Binding-site contacts:
Ligand atom CZ contacts residue GLN1063 of chain 2.OA at 4.1 Å.
Ligand atom CG contacts residue ALA1120 of chain 2.OA at 4.4 Å (hydrophobic).
Ligand atom CG contacts residue ASN1072 of chain 2.OA at 4.2 Å.
Ligand atom OH contacts residue GLN1063 of chain 2.OA at 3.7 Å.
Ligand atom O contacts residue HIS1126 of chain 2.OA at 3.3 Å (h-bond).
Ligand atom CE2 contacts residue GLN1063 of chain 2.OA at 3.3 Å.
Ligand atom CD1 contacts residue PHE1125 of chain 2.OA at 3.6 Å (hydrophobic).
Ligand atom CA contacts residue HIS1126 of chain 2.OA at 4.3 Å.
Ligand atom SD contacts residue ASN1072 of chain 2.OA at 3.7 Å.
Ligand atom OH contacts residue HIS1068 of chain 2.OA at 3.8 Å.
Ligand atom CB contacts residue THR1121 of chain 2.OA at 3.3 Å.
Ligand atom CG2 contacts residue GLN1063 of chain 2.OA at 3.3 Å.
Ligand atom CD1 contacts residue GLN1063 of chain 2.OA at 3.8 Å.
Ligand atom CD2 contacts residue THR1121 of chain 2.OA at 4.3 Å.
Ligand atom CD1 contacts residue ALA1120 of chain 2.OA at 4.3 Å (hydrophobic).
Ligand atom CD2 contacts residue LEU1129 of chain 2.OA at 4.2 Å (hydrophobic).
Ligand atom CD2 contacts residue GLN1063 of chain 2.OA at 3.6 Å.
Ligand atom CG contacts residue THR1121 of chain 2.OA at 3.3 Å.
Ligand atom CB contacts residue GLN1063 of chain 2.OA at 4.5 Å.
Ligand atom C contacts residue GLN1063 of chain 2.OA at 3.9 Å.
Ligand atom O contacts residue GLN1063 of chain 2.OA at 2.9 Å (h-bond).
Ligand atom CG contacts residue HIS1126 of chain 2.OA at 4.3 Å.
Ligand atom C contacts residue VAL1202 of chain 2.OA at 4.2 Å (hydrophobic).
Ligand atom CE2 contacts residue ASN1072 of chain 2.OA at 4.4 Å.
Ligand atom CD2 contacts residue THR1121 of chain 2.OA at 4.0 Å.
Ligand atom CD2 contacts residue PHE1125 of chain 2.OA at 4.2 Å (hydrophobic).
Ligand atom O contacts residue THR1121 of chain 2.OA at 4.0 Å.
Ligand atom CD1 contacts residue THR1121 of chain 2.OA at 3.0 Å.
Ligand atom O contacts residue VAL1202 of chain 2.OA at 3.2 Å.
Ligand atom CA contacts residue GLN1063 of chain 2.OA at 4.3 Å.
Ligand atom CD1 contacts residue ASN1072 of chain 2.OA at 4.0 Å.
Ligand atom C contacts residue HIS1126 of chain 2.OA at 4.0 Å.
Ligand atom CD2 contacts residue HIS1126 of chain 2.OA at 3.4 Å.
Ligand atom CG contacts residue GLN1063 of chain 2.OA at 4.3 Å.
Ligand atom CE1 contacts residue THR1121 of chain 2.OA at 3.9 Å.
Ligand atom CE1 contacts residue ASN1072 of chain 2.OA at 3.3 Å.
Ligand atom CD2 contacts residue ALA1120 of chain 2.OA at 3.5 Å (hydrophobic).
Ligand atom OH contacts residue ASN1072 of chain 2.OA at 3.1 Å (h-bond).
Ligand atom CD1 contacts residue ASN1122 of chain 2.OA at 4.3 Å.
Ligand atom CZ contacts residue ASN1072 of chain 2.OA at 3.5 Å.

Sequence of chain 2.OA:
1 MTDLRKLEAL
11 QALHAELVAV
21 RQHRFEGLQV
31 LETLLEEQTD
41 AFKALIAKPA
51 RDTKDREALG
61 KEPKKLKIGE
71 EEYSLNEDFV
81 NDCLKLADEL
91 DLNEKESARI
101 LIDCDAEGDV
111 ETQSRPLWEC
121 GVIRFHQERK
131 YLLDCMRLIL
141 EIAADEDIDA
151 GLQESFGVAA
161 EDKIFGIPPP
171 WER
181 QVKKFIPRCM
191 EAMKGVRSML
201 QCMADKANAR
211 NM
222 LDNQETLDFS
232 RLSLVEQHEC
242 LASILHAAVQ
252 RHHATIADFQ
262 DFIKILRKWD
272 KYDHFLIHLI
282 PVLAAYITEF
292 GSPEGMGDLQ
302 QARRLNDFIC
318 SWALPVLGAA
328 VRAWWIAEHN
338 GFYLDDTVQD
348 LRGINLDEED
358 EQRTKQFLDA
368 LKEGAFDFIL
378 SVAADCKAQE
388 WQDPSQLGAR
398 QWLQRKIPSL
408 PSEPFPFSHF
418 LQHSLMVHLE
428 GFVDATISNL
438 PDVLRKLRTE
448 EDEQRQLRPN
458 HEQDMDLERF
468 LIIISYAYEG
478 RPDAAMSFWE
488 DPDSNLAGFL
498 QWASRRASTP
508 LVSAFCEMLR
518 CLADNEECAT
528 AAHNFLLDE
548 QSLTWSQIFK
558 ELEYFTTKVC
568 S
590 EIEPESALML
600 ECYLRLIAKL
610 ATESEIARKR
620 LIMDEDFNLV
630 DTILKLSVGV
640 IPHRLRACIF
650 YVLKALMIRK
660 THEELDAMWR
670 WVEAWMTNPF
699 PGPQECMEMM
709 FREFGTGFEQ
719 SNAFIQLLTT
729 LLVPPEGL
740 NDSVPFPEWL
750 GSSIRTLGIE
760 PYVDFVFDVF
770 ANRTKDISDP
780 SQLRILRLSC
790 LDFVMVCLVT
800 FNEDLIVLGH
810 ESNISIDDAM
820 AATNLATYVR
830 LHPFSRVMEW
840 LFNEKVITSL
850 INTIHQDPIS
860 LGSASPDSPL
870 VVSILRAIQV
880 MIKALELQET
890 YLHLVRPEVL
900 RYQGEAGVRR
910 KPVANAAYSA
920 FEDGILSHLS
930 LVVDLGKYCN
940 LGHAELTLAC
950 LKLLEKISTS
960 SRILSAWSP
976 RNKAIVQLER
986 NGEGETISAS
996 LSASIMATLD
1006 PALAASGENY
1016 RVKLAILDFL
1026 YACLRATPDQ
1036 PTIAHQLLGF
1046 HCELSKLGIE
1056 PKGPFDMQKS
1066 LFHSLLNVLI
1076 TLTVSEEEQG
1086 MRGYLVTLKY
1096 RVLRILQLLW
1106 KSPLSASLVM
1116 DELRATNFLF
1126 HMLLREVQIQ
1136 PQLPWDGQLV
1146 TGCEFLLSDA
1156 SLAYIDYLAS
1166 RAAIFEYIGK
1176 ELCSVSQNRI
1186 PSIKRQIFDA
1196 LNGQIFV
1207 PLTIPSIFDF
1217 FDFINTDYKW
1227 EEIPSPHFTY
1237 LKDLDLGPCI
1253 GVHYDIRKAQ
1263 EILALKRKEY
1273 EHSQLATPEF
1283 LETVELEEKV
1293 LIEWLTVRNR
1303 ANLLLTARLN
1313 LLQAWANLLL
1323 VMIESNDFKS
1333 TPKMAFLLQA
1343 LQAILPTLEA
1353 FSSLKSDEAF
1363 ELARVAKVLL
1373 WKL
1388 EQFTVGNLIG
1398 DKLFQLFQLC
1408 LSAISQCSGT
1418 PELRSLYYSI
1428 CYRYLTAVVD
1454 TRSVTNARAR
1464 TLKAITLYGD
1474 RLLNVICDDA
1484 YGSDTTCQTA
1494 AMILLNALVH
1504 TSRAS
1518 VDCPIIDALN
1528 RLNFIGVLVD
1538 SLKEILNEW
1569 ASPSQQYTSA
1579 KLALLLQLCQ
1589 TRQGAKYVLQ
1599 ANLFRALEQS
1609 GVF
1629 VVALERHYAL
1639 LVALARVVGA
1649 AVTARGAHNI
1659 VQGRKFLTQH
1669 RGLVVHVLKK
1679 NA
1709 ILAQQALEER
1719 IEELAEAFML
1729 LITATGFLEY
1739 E

This protein binds this small molecule.
Small molecule (SMILES): CC[C@H](C)[C@H](N)C(=O)N[C@@H](CC(C)C)C(=O)N1CCC[C@H]1C(=O)N[C@@H](CCSC)C(=O)N[C@@H](Cc1ccc(O)cc1)C(=O)N[C@@H](CCCCN)C(=O)N[C@@H](CC(C)C)C(=O)N[C@@H](CO)C(=O)N1CCC[C@H]1C=O